Sequence of chain 1.A:
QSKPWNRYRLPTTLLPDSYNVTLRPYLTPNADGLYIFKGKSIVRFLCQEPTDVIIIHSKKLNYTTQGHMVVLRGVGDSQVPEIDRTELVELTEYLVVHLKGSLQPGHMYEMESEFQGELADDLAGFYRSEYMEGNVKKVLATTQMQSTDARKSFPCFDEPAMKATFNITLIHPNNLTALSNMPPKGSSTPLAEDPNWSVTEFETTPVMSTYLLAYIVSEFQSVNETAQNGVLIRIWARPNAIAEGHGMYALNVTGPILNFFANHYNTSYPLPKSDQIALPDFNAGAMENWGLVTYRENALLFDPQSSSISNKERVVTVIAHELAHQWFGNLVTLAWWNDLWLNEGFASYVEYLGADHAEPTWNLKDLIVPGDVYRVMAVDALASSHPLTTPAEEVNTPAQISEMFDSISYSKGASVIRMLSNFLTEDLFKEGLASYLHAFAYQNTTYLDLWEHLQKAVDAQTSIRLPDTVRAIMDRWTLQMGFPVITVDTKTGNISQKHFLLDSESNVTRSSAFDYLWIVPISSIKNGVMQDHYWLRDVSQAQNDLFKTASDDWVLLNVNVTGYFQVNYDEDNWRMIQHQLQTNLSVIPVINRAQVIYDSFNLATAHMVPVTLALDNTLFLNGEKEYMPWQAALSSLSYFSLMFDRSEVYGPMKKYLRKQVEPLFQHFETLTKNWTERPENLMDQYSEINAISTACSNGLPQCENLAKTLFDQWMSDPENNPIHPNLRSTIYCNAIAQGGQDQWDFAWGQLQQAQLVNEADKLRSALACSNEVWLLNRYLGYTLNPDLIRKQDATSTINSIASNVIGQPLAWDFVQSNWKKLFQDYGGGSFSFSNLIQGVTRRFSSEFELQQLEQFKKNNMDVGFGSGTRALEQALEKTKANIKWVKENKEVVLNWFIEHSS

Binding-site contacts:
Ligand atom C7 contacts residue ASN20 of chain 1.A at 3.2 Å.
Ligand atom C2 contacts residue ASN20 of chain 1.A at 3.9 Å.
Ligand atom C5 contacts residue ASN167 of chain 1.A at 3.6 Å.
Ligand atom O5 contacts residue THR204 of chain 1.A at 3.3 Å (h-bond).
Ligand atom C7 contacts residue ASN167 of chain 1.A at 3.7 Å.
Ligand atom C3 contacts residue ASN167 of chain 1.A at 3.8 Å.
Ligand atom C7 contacts residue SER18 of chain 1.A at 3.7 Å.
Ligand atom O5 contacts residue ASN167 of chain 1.A at 2.4 Å (h-bond).
Ligand atom O6 contacts residue SO41 of chain 1.V at 2.9 Å (h-bond).
Ligand atom O6 contacts residue THR204 of chain 1.A at 3.7 Å.
Ligand atom N2 contacts residue SER18 of chain 1.A at 2.9 Å (h-bond).
Ligand atom O6 contacts residue ARG44 of chain 1.A at 4.1 Å.
Ligand atom C8 contacts residue ARG44 of chain 1.A at 3.7 Å.
Ligand atom N2 contacts residue ASN167 of chain 1.A at 2.8 Å (h-bond).
Ligand atom O7 contacts residue ASN167 of chain 1.A at 4.1 Å.
Ligand atom C8 contacts residue TYR19 of chain 1.A at 3.8 Å (hydrophobic).
Ligand atom C6 contacts residue THR204 of chain 1.A at 3.3 Å.
Ligand atom O7 contacts residue ARG44 of chain 1.A at 3.4 Å (salt-bridge).
Ligand atom O3 contacts residue ARG44 of chain 1.A at 3.0 Å (salt-bridge).
Ligand atom C1 contacts residue THR204 of chain 1.A at 4.0 Å.
Ligand atom N2 contacts residue ASN20 of chain 1.A at 3.5 Å (h-bond).
Ligand atom C6 contacts residue SO41 of chain 1.V at 4.0 Å.
Ligand atom C1 contacts residue ASN20 of chain 1.A at 3.9 Å.
Ligand atom C7 contacts residue ARG44 of chain 1.A at 3.6 Å.
Ligand atom O6 contacts residue NAG2 of chain 1.B at 3.8 Å.
Ligand atom C1 contacts residue SER18 of chain 1.A at 4.0 Å.
Ligand atom C1 contacts residue ASN167 of chain 1.A at 1.4 Å.
Ligand atom C7 contacts residue NAG1 of chain 1.B at 4.0 Å.
Ligand atom C3 contacts residue ARG44 of chain 1.A at 4.0 Å.
Ligand atom C2 contacts residue SER18 of chain 1.A at 3.8 Å.
Ligand atom O5 contacts residue SO41 of chain 1.V at 3.2 Å (h-bond).
Ligand atom C3 contacts residue SER18 of chain 1.A at 4.1 Å.
Ligand atom C5 contacts residue SO41 of chain 1.V at 4.0 Å.
Ligand atom N2 contacts residue ARG44 of chain 1.A at 3.8 Å.
Ligand atom O7 contacts residue ASN20 of chain 1.A at 3.4 Å (h-bond).
Ligand atom C2 contacts residue ASN167 of chain 1.A at 2.5 Å.
Ligand atom C8 contacts residue ASN20 of chain 1.A at 3.7 Å.
Ligand atom C5 contacts residue THR204 of chain 1.A at 3.4 Å.
Ligand atom O7 contacts residue NAG1 of chain 1.B at 2.9 Å (h-bond).
Ligand atom C8 contacts residue SER18 of chain 1.A at 3.6 Å.

A protein and the small-molecule ligand that binds it are described below.
Small molecule (SMILES): CC(=O)N[C@H]1[C@H](O[C@H]2[C@H](O)[C@@H](NC(C)=O)CO[C@@H]2CO)O[C@H](CO)[C@@H](O)[C@@H]1O